This protein binds this small molecule.
Small molecule (SMILES): CC(=O)N[C@H]1CO[C@H](CO[C@@H]2O[C@@H](C)[C@@H](O)[C@@H](O)[C@@H]2O)[C@@H](O)[C@@H]1O

Sequence of chain 3.E:
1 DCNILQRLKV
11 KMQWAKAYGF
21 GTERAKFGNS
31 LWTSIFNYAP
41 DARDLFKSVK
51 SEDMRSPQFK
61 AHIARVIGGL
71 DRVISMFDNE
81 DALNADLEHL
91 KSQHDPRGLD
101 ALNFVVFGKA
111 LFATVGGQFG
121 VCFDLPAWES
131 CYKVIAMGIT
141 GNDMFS

Binding-site contacts:
Ligand atom C4 contacts residue ASN58 of chain 3.H at 4.2 Å.
Ligand atom O5 contacts residue ASN58 of chain 3.H at 2.4 Å (h-bond).
Ligand atom O2 contacts residue ASP81 of chain 3.E at 4.0 Å.
Ligand atom O5 contacts residue SER60 of chain 3.H at 3.9 Å.
Ligand atom N2 contacts residue ASN58 of chain 3.H at 2.9 Å (h-bond).
Ligand atom C2 contacts residue ASP81 of chain 3.E at 3.8 Å.
Ligand atom O5 contacts residue SER61 of chain 3.H at 4.3 Å.
Ligand atom C1 contacts residue ASN58 of chain 3.H at 1.4 Å.
Ligand atom C5 contacts residue SER60 of chain 3.H at 4.1 Å.
Ligand atom C1 contacts residue ASP81 of chain 3.E at 3.7 Å.
Ligand atom C2 contacts residue ASN58 of chain 3.H at 2.5 Å.
Ligand atom C6 contacts residue SER60 of chain 3.H at 3.9 Å.
Ligand atom C1 contacts residue SER60 of chain 3.H at 3.5 Å.
Ligand atom C7 contacts residue ASN58 of chain 3.H at 3.6 Å.
Ligand atom C6 contacts residue GLY62 of chain 3.H at 4.3 Å.
Ligand atom O5 contacts residue SER61 of chain 3.H at 4.2 Å.
Ligand atom C3 contacts residue ASN58 of chain 3.H at 3.8 Å.
Ligand atom O7 contacts residue ASN58 of chain 3.H at 3.8 Å.
Ligand atom C6 contacts residue SER61 of chain 3.H at 3.5 Å.
Ligand atom C5 contacts residue ASN58 of chain 3.H at 3.7 Å.
Ligand atom C6 contacts residue ASN55 of chain 3.H at 4.2 Å.
Ligand atom O5 contacts residue ASP81 of chain 3.E at 4.3 Å.
Ligand atom O5 contacts residue GLY62 of chain 3.H at 4.2 Å.

Sequence of chain 3.H:
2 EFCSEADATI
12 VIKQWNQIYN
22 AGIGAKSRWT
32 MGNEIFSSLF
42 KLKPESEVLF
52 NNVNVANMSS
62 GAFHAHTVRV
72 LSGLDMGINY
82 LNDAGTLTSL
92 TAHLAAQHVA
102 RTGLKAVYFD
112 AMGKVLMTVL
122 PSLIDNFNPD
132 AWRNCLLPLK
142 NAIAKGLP